A protein and the small-molecule ligand that binds it are described below.
Small molecule (SMILES): [O-][n+]1ccccc1

Binding-site contacts:
Ligand atom C6 contacts residue GLY149 of chain 1.B at 3.6 Å.
Ligand atom C6 contacts residue ALA148 of chain 1.B at 3.8 Å (hydrophobic).
Ligand atom C5 contacts residue ASP348 of chain 1.B at 3.9 Å.
Ligand atom C3 contacts residue VAL337 of chain 1.B at 4.0 Å (hydrophobic).
Ligand atom N2 contacts residue ALA148 of chain 1.B at 3.9 Å.
Ligand atom C6 contacts residue ASP348 of chain 1.B at 3.9 Å.
Ligand atom C4 contacts residue ALA148 of chain 1.B at 4.1 Å (hydrophobic).
Ligand atom C4 contacts residue ASP348 of chain 1.B at 3.6 Å.
Ligand atom C4 contacts residue VAL337 of chain 1.B at 3.7 Å (hydrophobic).
Ligand atom O8 contacts residue LYS399 of chain 1.B at 4.3 Å.
Ligand atom C1 contacts residue ALA148 of chain 1.B at 3.9 Å (hydrophobic).
Ligand atom C3 contacts residue ASP348 of chain 1.B at 3.2 Å.
Ligand atom O8 contacts residue LEU400 of chain 1.B at 3.4 Å.
Ligand atom O8 contacts residue ARG350 of chain 1.B at 4.2 Å.
Ligand atom C1 contacts residue ASP348 of chain 1.B at 3.6 Å.
Ligand atom C5 contacts residue ILE336 of chain 1.B at 3.5 Å (hydrophobic).
Ligand atom O8 contacts residue ALA148 of chain 1.B at 4.3 Å.
Ligand atom N2 contacts residue LEU400 of chain 1.B at 4.0 Å.
Ligand atom C5 contacts residue GLY149 of chain 1.B at 3.8 Å.
Ligand atom C5 contacts residue ALA148 of chain 1.B at 3.6 Å (hydrophobic).
Ligand atom C4 contacts residue ILE336 of chain 1.B at 3.5 Å (hydrophobic).
Ligand atom C3 contacts residue LEU400 of chain 1.B at 4.1 Å (hydrophobic).
Ligand atom N2 contacts residue ASP348 of chain 1.B at 3.2 Å (salt-bridge).
Ligand atom C3 contacts residue ALA148 of chain 1.B at 3.9 Å (hydrophobic).
Ligand atom C5 contacts residue VAL337 of chain 1.B at 4.2 Å (hydrophobic).
Ligand atom O8 contacts residue ASP348 of chain 1.B at 3.7 Å.
Ligand atom C1 contacts residue GLY149 of chain 1.B at 4.4 Å.

Sequence of chain 1.B:
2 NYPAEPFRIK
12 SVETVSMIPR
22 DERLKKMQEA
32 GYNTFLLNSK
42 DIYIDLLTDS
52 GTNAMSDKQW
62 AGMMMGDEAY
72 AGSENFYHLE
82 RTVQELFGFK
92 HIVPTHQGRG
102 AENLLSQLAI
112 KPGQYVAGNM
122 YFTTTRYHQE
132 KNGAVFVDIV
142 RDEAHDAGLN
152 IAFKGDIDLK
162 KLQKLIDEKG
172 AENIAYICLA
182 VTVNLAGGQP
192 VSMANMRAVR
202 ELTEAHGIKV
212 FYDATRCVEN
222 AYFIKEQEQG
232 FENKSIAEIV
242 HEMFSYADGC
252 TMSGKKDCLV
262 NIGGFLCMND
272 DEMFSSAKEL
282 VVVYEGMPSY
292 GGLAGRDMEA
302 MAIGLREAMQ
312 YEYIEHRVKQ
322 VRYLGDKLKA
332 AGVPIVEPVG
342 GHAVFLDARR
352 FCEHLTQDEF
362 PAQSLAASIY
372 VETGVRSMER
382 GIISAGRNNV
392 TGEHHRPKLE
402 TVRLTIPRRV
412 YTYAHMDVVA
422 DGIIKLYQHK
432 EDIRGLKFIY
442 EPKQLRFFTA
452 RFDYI